Sequence of chain 1.A:
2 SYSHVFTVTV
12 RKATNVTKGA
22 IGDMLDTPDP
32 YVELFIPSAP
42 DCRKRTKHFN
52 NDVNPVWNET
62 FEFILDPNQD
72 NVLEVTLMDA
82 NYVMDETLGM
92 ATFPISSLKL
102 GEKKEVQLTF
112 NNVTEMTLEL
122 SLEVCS

The protein below binds the small molecule below.
Small molecule (SMILES): CCCCCC(=O)OC[C@H](COP(=O)(O)OCC[N+](C)(C)C)OC(=O)CCCCC

Binding-site contacts:
Ligand atom OAW contacts residue ASP30 of chain 1.A at 4.2 Å.
Ligand atom OAI contacts residue ASN52 of chain 1.A at 3.1 Å (h-bond).
Ligand atom CAD contacts residue ALA81 of chain 1.A at 3.4 Å (hydrophobic).
Ligand atom OAW contacts residue CA1 of chain 1.E at 4.2 Å.
Ligand atom OAH contacts residue ASP30 of chain 1.A at 3.2 Å (salt-bridge).
Ligand atom CAU contacts residue CA1 of chain 1.F at 4.1 Å.
Ligand atom OAH contacts residue ASP27 of chain 1.A at 3.1 Å (salt-bridge).
Ligand atom PBD contacts residue CA1 of chain 1.E at 3.4 Å.
Ligand atom OAW contacts residue ASN51 of chain 1.A at 4.2 Å.
Ligand atom CAS contacts residue ASN51 of chain 1.A at 3.4 Å.
Ligand atom OAI contacts residue CA1 of chain 1.E at 3.8 Å.
Ligand atom PBD contacts residue ASN52 of chain 1.A at 4.1 Å.
Ligand atom OAI contacts residue CA1 of chain 1.F at 3.6 Å.
Ligand atom CAZ contacts residue CA1 of chain 1.F at 4.0 Å.
Ligand atom CBA contacts residue TYR83 of chain 1.A at 4.0 Å (hydrophobic).
Ligand atom CAL contacts residue LEU26 of chain 1.A at 3.5 Å (hydrophobic).
Ligand atom CAD contacts residue ASP30 of chain 1.A at 3.2 Å.
Ligand atom NBC contacts residue ASN51 of chain 1.A at 3.5 Å (h-bond).
Ligand atom CAQ contacts residue LEU26 of chain 1.A at 3.5 Å (hydrophobic).
Ligand atom OAH contacts residue ASN52 of chain 1.A at 3.4 Å (h-bond).
Ligand atom NBC contacts residue TYR83 of chain 1.A at 4.2 Å.
Ligand atom CAE contacts residue TYR83 of chain 1.A at 3.4 Å (hydrophobic).
Ligand atom OAF contacts residue CA1 of chain 1.F at 2.9 Å.
Ligand atom PBD contacts residue CA1 of chain 1.F at 4.0 Å.
Ligand atom CAZ contacts residue LEU26 of chain 1.A at 3.9 Å (hydrophobic).
Ligand atom CAC contacts residue HIS49 of chain 1.A at 3.4 Å.
Ligand atom CAP contacts residue TYR83 of chain 1.A at 3.3 Å (hydrophobic).
Ligand atom OAH contacts residue CA1 of chain 1.E at 2.0 Å.
Ligand atom CAS contacts residue TYR83 of chain 1.A at 3.7 Å (hydrophobic).
Ligand atom OAH contacts residue CA1 of chain 1.F at 3.5 Å.
Ligand atom OAG contacts residue TYR83 of chain 1.A at 3.6 Å.
Ligand atom CAJ contacts residue LEU26 of chain 1.A at 4.3 Å (hydrophobic).
Ligand atom OAF contacts residue LEU26 of chain 1.A at 3.6 Å (h-bond).
Ligand atom CAE contacts residue ALA81 of chain 1.A at 4.2 Å (hydrophobic).
Ligand atom OAY contacts residue TYR83 of chain 1.A at 4.1 Å.
Ligand atom CAE contacts residue ASN82 of chain 1.A at 3.6 Å.
Ligand atom CAC contacts residue ASN51 of chain 1.A at 3.3 Å.
Ligand atom OAV contacts residue MET25 of chain 1.B at 4.2 Å.
Ligand atom CAN contacts residue LEU26 of chain 1.A at 3.9 Å (hydrophobic).
Ligand atom CAD contacts residue ASN51 of chain 1.A at 3.3 Å.

Sequence of chain 1.B:
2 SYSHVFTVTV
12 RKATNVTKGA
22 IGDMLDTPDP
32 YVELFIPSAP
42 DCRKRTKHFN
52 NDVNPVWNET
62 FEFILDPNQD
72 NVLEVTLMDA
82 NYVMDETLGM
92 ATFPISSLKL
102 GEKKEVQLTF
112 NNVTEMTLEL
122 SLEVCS